The protein below binds the small molecule below.
Small molecule (SMILES): O=C(COc1ccccc1)N[C@@H](Cc1cn(CCNC(=O)c2ccc(S[C@@H]3O[C@H](CO)[C@H](O)[C@H](O)[C@H]3O)cc2)nn1)C(=O)NCCO

Binding-site contacts:
Ligand atom C3 contacts residue THR104 of chain 1.C at 4.1 Å.
Ligand atom C2 contacts residue CA1 of chain 1.J at 4.0 Å.
Ligand atom O2 contacts residue ASN107 of chain 1.C at 3.0 Å (h-bond).
Ligand atom C4 contacts residue CA1 of chain 1.J at 3.5 Å.
Ligand atom C4 contacts residue THR104 of chain 1.C at 3.5 Å.
Ligand atom C6 contacts residue VAL101 of chain 1.C at 3.8 Å (hydrophobic).
Ligand atom C4 contacts residue ASP100 of chain 1.C at 3.6 Å.
Ligand atom S1 contacts residue TYR36 of chain 1.C at 3.8 Å.
Ligand atom O3 contacts residue TYR36 of chain 1.C at 3.4 Å (h-bond).
Ligand atom O3 contacts residue CA1 of chain 1.J at 2.4 Å.
Ligand atom C3 contacts residue CA1 of chain 1.J at 3.4 Å.
Ligand atom C7 contacts residue HIS50 of chain 1.C at 3.5 Å.
Ligand atom O6 contacts residue GLN53 of chain 1.C at 2.6 Å (h-bond).
Ligand atom C3 contacts residue TYR36 of chain 1.C at 3.8 Å (hydrophobic).
Ligand atom C11 contacts residue HIS50 of chain 1.C at 4.1 Å.
Ligand atom C6 contacts residue GLN53 of chain 1.C at 3.6 Å.
Ligand atom C8 contacts residue GLN53 of chain 1.C at 3.9 Å.
Ligand atom C2 contacts residue ASN107 of chain 1.C at 3.8 Å.
Ligand atom S1 contacts residue PRO38 of chain 1.C at 4.0 Å.
Ligand atom C3 contacts residue ASN107 of chain 1.C at 4.0 Å.
Ligand atom C8 contacts residue HIS50 of chain 1.C at 3.4 Å.
Ligand atom C4 contacts residue TYR36 of chain 1.C at 4.1 Å (hydrophobic).
Ligand atom C6 contacts residue HIS50 of chain 1.C at 3.6 Å.
Ligand atom O4 contacts residue THR104 of chain 1.C at 3.3 Å (h-bond).
Ligand atom C10 contacts residue HIS50 of chain 1.C at 4.0 Å.
Ligand atom C5 contacts residue GLN53 of chain 1.C at 3.7 Å.
Ligand atom O5 contacts residue HIS50 of chain 1.C at 3.5 Å (h-bond).
Ligand atom O5 contacts residue GLN53 of chain 1.C at 4.1 Å.
Ligand atom O4 contacts residue ASP100 of chain 1.C at 2.6 Å (salt-bridge).
Ligand atom C6 contacts residue ASP100 of chain 1.C at 3.5 Å.
Ligand atom O5 contacts residue TYR36 of chain 1.C at 3.6 Å.
Ligand atom O6 contacts residue HIS50 of chain 1.C at 2.8 Å (h-bond).
Ligand atom C12 contacts residue HIS50 of chain 1.C at 3.9 Å.
Ligand atom O3 contacts residue THR104 of chain 1.C at 3.3 Å (h-bond).
Ligand atom O4 contacts residue TYR36 of chain 1.C at 3.0 Å (h-bond).
Ligand atom C9 contacts residue HIS50 of chain 1.C at 3.6 Å.
Ligand atom O4 contacts residue CA1 of chain 1.J at 2.5 Å.
Ligand atom C2 contacts residue TYR36 of chain 1.C at 3.5 Å (hydrophobic).
Ligand atom O3 contacts residue ASN107 of chain 1.C at 3.0 Å (h-bond).
Ligand atom C9 contacts residue GLN53 of chain 1.C at 4.1 Å.

Sequence of chain 1.C:
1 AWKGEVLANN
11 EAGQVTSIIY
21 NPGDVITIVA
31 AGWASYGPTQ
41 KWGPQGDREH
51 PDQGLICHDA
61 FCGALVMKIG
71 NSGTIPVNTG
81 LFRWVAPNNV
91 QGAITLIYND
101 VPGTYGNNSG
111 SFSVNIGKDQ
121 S